A small-molecule ligand and the protein it binds are described below.
Small molecule (SMILES): CC(=O)N[C@@H]1[C@@H](O)[C@H](O)[C@@H](CO)O[C@H]1O

Sequence of chain 1.A:
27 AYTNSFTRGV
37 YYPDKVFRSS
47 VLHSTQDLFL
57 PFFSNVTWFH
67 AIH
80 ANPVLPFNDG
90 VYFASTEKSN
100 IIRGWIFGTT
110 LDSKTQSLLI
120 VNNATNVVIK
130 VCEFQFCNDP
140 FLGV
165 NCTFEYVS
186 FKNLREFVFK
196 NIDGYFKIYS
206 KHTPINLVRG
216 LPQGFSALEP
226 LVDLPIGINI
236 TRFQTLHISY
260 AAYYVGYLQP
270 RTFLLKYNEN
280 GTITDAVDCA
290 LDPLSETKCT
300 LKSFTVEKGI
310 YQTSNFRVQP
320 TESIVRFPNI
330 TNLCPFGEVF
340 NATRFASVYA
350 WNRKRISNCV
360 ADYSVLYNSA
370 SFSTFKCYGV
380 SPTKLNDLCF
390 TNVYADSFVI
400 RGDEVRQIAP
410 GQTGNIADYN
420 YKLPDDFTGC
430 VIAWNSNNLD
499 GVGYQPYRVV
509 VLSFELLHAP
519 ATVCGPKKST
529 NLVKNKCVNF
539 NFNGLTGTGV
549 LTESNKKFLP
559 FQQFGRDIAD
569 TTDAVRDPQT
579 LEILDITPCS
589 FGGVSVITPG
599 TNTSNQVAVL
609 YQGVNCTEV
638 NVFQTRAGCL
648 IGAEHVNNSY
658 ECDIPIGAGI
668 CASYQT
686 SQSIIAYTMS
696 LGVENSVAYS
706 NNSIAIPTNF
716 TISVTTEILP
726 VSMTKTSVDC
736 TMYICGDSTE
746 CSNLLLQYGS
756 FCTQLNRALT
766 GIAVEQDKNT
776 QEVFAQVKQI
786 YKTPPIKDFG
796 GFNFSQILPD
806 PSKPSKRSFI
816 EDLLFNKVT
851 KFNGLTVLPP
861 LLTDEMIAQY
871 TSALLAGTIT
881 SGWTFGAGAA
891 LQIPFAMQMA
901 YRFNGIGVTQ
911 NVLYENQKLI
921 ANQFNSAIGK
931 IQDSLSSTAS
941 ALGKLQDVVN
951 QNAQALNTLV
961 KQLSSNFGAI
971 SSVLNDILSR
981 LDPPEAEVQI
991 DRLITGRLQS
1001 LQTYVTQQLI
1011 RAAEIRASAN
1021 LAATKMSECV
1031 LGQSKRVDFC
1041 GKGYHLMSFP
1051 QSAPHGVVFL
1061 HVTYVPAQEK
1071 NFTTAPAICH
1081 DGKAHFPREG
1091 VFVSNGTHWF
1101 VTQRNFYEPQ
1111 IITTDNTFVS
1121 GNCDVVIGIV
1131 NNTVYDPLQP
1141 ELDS

Binding-site contacts:
Ligand atom C7 contacts residue ASN61 of chain 1.A at 3.9 Å.
Ligand atom C4 contacts residue ASN61 of chain 1.A at 4.3 Å.
Ligand atom C1 contacts residue ASN61 of chain 1.A at 1.4 Å.
Ligand atom O7 contacts residue ASN61 of chain 1.A at 4.4 Å.
Ligand atom C3 contacts residue ASN61 of chain 1.A at 3.8 Å.
Ligand atom C2 contacts residue ASN61 of chain 1.A at 2.5 Å.
Ligand atom O6 contacts residue TYR28 of chain 1.A at 4.1 Å.
Ligand atom C5 contacts residue ASN61 of chain 1.A at 3.7 Å.
Ligand atom N2 contacts residue ASN61 of chain 1.A at 2.9 Å (h-bond).
Ligand atom O5 contacts residue ASN61 of chain 1.A at 2.4 Å (h-bond).